A small-molecule ligand and the protein it binds are described below.
Small molecule (SMILES): C[C@@H]1O[C@@H](O[C@@H]2[C@@H](O)[C@@H](O)[C@@H](CO)O[C@H]2O)[C@H](O)[C@H](O)[C@H]1O

Binding-site contacts:
Ligand atom C4 contacts residue GLU99 of chain 1.B at 3.2 Å.
Ligand atom C3 contacts residue ASN93 of chain 1.A at 4.2 Å.
Ligand atom C2 contacts residue ARG91 of chain 1.A at 3.9 Å.
Ligand atom O2 contacts residue ASN93 of chain 1.A at 2.9 Å (h-bond).
Ligand atom O1 contacts residue ASN93 of chain 1.A at 3.2 Å (h-bond).
Ligand atom C4 contacts residue ASN93 of chain 1.A at 4.2 Å.
Ligand atom O3 contacts residue ARG91 of chain 1.A at 2.9 Å (salt-bridge).
Ligand atom O5 contacts residue TRP94 of chain 1.A at 4.0 Å.
Ligand atom O3 contacts residue LYS104 of chain 1.B at 3.0 Å (salt-bridge).
Ligand atom O5 contacts residue ASN93 of chain 1.A at 3.6 Å.
Ligand atom C1 contacts residue ASN93 of chain 1.A at 3.2 Å.
Ligand atom C2 contacts residue ASN93 of chain 1.A at 3.6 Å.
Ligand atom C1 contacts residue TRP94 of chain 1.A at 4.2 Å (hydrophobic).
Ligand atom C3 contacts residue GLU99 of chain 1.B at 3.7 Å.
Ligand atom O5 contacts residue PRO96 of chain 1.A at 3.7 Å.
Ligand atom C2 contacts residue LYS104 of chain 1.B at 4.2 Å.
Ligand atom O3 contacts residue ASN93 of chain 1.A at 3.6 Å.
Ligand atom C6 contacts residue VAL51 of chain 1.B at 4.1 Å (hydrophobic).
Ligand atom C5 contacts residue SER52 of chain 1.B at 4.2 Å.
Ligand atom O4 contacts residue ASN93 of chain 1.A at 3.1 Å (h-bond).
Ligand atom O4 contacts residue GLU99 of chain 1.B at 2.8 Å (salt-bridge).
Ligand atom C6 contacts residue THR57 of chain 1.B at 4.0 Å.
Ligand atom C4 contacts residue VAL50 of chain 1.B at 4.2 Å (hydrophobic).
Ligand atom O4 contacts residue SER52 of chain 1.B at 3.7 Å.
Ligand atom C3 contacts residue LYS104 of chain 1.B at 4.2 Å.
Ligand atom O4 contacts residue GLY33 of chain 1.B at 3.6 Å.
Ligand atom O3 contacts residue LYS104 of chain 1.B at 3.8 Å.
Ligand atom O2 contacts residue ARG91 of chain 1.A at 2.7 Å (salt-bridge).
Ligand atom C2 contacts residue ASN93 of chain 1.A at 3.3 Å.
Ligand atom O2 contacts residue ASP92 of chain 1.A at 3.7 Å.
Ligand atom C4 contacts residue ARG91 of chain 1.A at 4.2 Å.
Ligand atom C6 contacts residue SER52 of chain 1.B at 3.6 Å.
Ligand atom O4 contacts residue VAL50 of chain 1.B at 3.9 Å.
Ligand atom O1 contacts residue TRP94 of chain 1.A at 3.2 Å.
Ligand atom C3 contacts residue ARG91 of chain 1.A at 4.1 Å.
Ligand atom C1 contacts residue ASN93 of chain 1.A at 3.7 Å.
Ligand atom O5 contacts residue ASN93 of chain 1.A at 3.9 Å.
Ligand atom O2 contacts residue PRO96 of chain 1.A at 3.4 Å.
Ligand atom C6 contacts residue VAL50 of chain 1.B at 3.8 Å (hydrophobic).
Ligand atom O3 contacts residue GLU99 of chain 1.B at 2.6 Å (salt-bridge).

Sequence of chain 1.A:
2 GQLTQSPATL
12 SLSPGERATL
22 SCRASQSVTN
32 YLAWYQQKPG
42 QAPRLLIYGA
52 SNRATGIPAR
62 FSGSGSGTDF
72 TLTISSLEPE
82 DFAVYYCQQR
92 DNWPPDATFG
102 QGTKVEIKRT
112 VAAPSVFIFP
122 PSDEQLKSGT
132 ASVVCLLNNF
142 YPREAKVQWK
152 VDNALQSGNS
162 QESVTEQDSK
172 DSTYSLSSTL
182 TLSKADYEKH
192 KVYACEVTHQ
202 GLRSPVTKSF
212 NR

Sequence of chain 1.B:
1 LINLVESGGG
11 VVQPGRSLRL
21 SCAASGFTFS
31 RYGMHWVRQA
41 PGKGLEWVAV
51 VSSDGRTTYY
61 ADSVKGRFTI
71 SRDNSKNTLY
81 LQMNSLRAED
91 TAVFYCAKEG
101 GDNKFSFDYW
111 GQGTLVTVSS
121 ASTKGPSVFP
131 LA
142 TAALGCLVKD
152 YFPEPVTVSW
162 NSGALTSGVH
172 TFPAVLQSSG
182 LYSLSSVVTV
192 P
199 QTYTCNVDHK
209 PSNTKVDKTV